Sequence of chain 1.JA:
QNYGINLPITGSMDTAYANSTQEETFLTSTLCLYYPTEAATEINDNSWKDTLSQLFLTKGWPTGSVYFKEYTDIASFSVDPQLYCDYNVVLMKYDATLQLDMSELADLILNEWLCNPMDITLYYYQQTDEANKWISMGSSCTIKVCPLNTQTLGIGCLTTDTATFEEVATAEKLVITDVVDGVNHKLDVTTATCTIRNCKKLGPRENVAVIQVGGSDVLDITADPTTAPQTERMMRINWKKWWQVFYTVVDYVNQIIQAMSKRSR

Binding-site contacts:
Ligand atom C8 contacts residue ASN69 of chain 1.JA at 4.3 Å.
Ligand atom C1 contacts residue ASN69 of chain 1.JA at 1.4 Å.
Ligand atom C2 contacts residue ASN69 of chain 1.JA at 2.5 Å.
Ligand atom O7 contacts residue ASN69 of chain 1.JA at 4.5 Å.
Ligand atom N2 contacts residue ASN69 of chain 1.JA at 2.9 Å (h-bond).
Ligand atom C5 contacts residue ASN69 of chain 1.JA at 3.6 Å.
Ligand atom C7 contacts residue ASN69 of chain 1.JA at 4.0 Å.
Ligand atom C4 contacts residue ASN69 of chain 1.JA at 4.2 Å.
Ligand atom C3 contacts residue ASN69 of chain 1.JA at 3.8 Å.
Ligand atom O5 contacts residue ASN69 of chain 1.JA at 2.3 Å (h-bond).

A small-molecule ligand and the protein it binds are described below.
Small molecule (SMILES): CC(=O)N[C@@H]1[C@@H](O)[C@H](O)[C@@H](CO)O[C@H]1O